Binding-site contacts:
Ligand atom C17 contacts residue VAL130 of chain 1.A at 3.7 Å (hydrophobic).
Ligand atom C12 contacts residue VAL134 of chain 1.A at 4.2 Å (hydrophobic).
Ligand atom O25 contacts residue HIS94 of chain 1.A at 3.5 Å.
Ligand atom C3 contacts residue THR199 of chain 1.A at 3.2 Å.
Ligand atom S22 contacts residue THR198 of chain 1.A at 3.9 Å.
Ligand atom C8 contacts residue LEU197 of chain 1.A at 4.3 Å (hydrophobic).
Ligand atom C contacts residue GLN92 of chain 1.A at 3.8 Å.
Ligand atom N19 contacts residue GLU106 of chain 1.A at 4.0 Å.
Ligand atom O20 contacts residue HIS94 of chain 1.A at 3.3 Å.
Ligand atom O21 contacts residue THR199 of chain 1.A at 4.2 Å.
Ligand atom N19 contacts residue HIS94 of chain 1.A at 3.4 Å (h-bond).
Ligand atom C8 contacts residue LEU140 of chain 1.A at 4.1 Å (hydrophobic).
Ligand atom N19 contacts residue ZN1 of chain 1.B at 2.0 Å.
Ligand atom O21 contacts residue THR198 of chain 1.A at 2.9 Å (h-bond).
Ligand atom C9 contacts residue LEU140 of chain 1.A at 3.9 Å (hydrophobic).
Ligand atom N19 contacts residue THR198 of chain 1.A at 2.8 Å (h-bond).
Ligand atom N19 contacts residue HIS119 of chain 1.A at 3.3 Å (h-bond).
Ligand atom C4 contacts residue THR199 of chain 1.A at 3.5 Å.
Ligand atom C18 contacts residue VAL134 of chain 1.A at 4.2 Å (hydrophobic).
Ligand atom O20 contacts residue VAL121 of chain 1.A at 3.6 Å.
Ligand atom N19 contacts residue HIS96 of chain 1.A at 3.4 Å (h-bond).
Ligand atom C10 contacts residue LEU197 of chain 1.A at 4.3 Å (hydrophobic).
Ligand atom S22 contacts residue ZN1 of chain 1.B at 3.1 Å.
Ligand atom C9 contacts residue VAL121 of chain 1.A at 4.2 Å (hydrophobic).
Ligand atom C1 contacts residue HIS94 of chain 1.A at 4.3 Å.
Ligand atom C9 contacts residue LEU197 of chain 1.A at 3.8 Å (hydrophobic).
Ligand atom O20 contacts residue VAL142 of chain 1.A at 4.1 Å.
Ligand atom C3 contacts residue HIS64 of chain 1.A at 4.3 Å.
Ligand atom C18 contacts residue VAL130 of chain 1.A at 4.3 Å (hydrophobic).
Ligand atom O20 contacts residue HIS119 of chain 1.A at 4.0 Å.
Ligand atom C1 contacts residue VAL121 of chain 1.A at 4.2 Å (hydrophobic).
Ligand atom S22 contacts residue HIS119 of chain 1.A at 4.2 Å.
Ligand atom C2 contacts residue THR199 of chain 1.A at 4.0 Å.
Ligand atom O25 contacts residue ZN1 of chain 1.B at 3.6 Å.
Ligand atom C8 contacts residue VAL134 of chain 1.A at 3.9 Å (hydrophobic).
Ligand atom C17 contacts residue VAL134 of chain 1.A at 3.9 Å (hydrophobic).
Ligand atom O20 contacts residue ZN1 of chain 1.B at 3.4 Å.
Ligand atom O21 contacts residue LEU197 of chain 1.A at 3.2 Å.
Ligand atom C18 contacts residue GLY131 of chain 1.A at 3.9 Å.
Ligand atom S22 contacts residue HIS94 of chain 1.A at 3.8 Å.

Sequence of chain 1.A:
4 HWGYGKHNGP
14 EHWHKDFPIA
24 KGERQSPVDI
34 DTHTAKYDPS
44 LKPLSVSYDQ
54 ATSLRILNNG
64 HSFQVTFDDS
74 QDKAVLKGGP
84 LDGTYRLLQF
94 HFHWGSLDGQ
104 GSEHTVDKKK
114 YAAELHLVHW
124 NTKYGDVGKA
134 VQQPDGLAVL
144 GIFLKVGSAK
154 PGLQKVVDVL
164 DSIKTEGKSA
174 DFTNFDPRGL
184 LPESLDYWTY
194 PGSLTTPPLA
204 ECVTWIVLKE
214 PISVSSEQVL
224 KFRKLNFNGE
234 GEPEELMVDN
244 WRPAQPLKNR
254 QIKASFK

This protein binds this small molecule.
Small molecule (SMILES): C[C@]12CC[C@H]3[C@@H](CC=C4C[C@@H](OS(N)(=O)=O)CC[C@@]43C)[C@@H]1CC[C@@H]2C=O